A small-molecule ligand and the protein it binds are described below.
Small molecule (SMILES): CCc1c(C(=O)N[C@H]2c3cc(Cl)ccc3CC[C@@H]2O)[nH]c(C)c1C(C)=O

Binding-site contacts:
Ligand atom O1 contacts residue LEU39 of chain 1.A at 3.1 Å.
Ligand atom C12 contacts residue 71Y1 of chain 1.D at 3.3 Å.
Ligand atom C8 contacts residue PRO29 of chain 1.A at 3.4 Å (hydrophobic).
Ligand atom C1 contacts residue 71Y1 of chain 1.D at 3.7 Å.
Ligand atom C7 contacts residue ASN87 of chain 1.A at 3.6 Å.
Ligand atom C10 contacts residue 71Y1 of chain 1.D at 3.6 Å.
Ligand atom O1 contacts residue 71Y1 of chain 1.D at 2.8 Å (h-bond).
Ligand atom C14 contacts residue 71Y1 of chain 1.D at 3.9 Å.
Ligand atom C11 contacts residue 71Y1 of chain 1.D at 3.3 Å.
Ligand atom C16 contacts residue 71Y1 of chain 1.D at 3.8 Å.
Ligand atom O contacts residue ASN87 of chain 1.A at 2.9 Å (h-bond).
Ligand atom C contacts residue 71Y1 of chain 1.D at 3.7 Å.
Ligand atom C contacts residue VAL93 of chain 1.A at 3.7 Å (hydrophobic).
Ligand atom O2 contacts residue 71Y1 of chain 1.D at 2.5 Å (h-bond).
Ligand atom C18 contacts residue LEU39 of chain 1.A at 3.8 Å (hydrophobic).
Ligand atom O2 contacts residue PRO29 of chain 1.A at 3.2 Å.
Ligand atom C15 contacts residue 71Y1 of chain 1.D at 3.7 Å.
Ligand atom C9 contacts residue LEU39 of chain 1.A at 3.7 Å (hydrophobic).
Ligand atom C4 contacts residue VAL34 of chain 1.A at 3.5 Å (hydrophobic).
Ligand atom N contacts residue PRO29 of chain 1.A at 2.9 Å (h-bond).
Ligand atom C8 contacts residue VAL34 of chain 1.A at 3.6 Å (hydrophobic).
Ligand atom C8 contacts residue PHE30 of chain 1.A at 3.8 Å (hydrophobic).
Ligand atom O2 contacts residue LEU28 of chain 1.A at 3.9 Å.
Ligand atom C4 contacts residue PRO29 of chain 1.A at 3.6 Å (hydrophobic).
Ligand atom C6 contacts residue VAL34 of chain 1.A at 4.0 Å (hydrophobic).
Ligand atom N1 contacts residue PRO29 of chain 1.A at 3.6 Å.
Ligand atom C11 contacts residue PRO29 of chain 1.A at 3.5 Å (hydrophobic).
Ligand atom O contacts residue VAL93 of chain 1.A at 3.9 Å.
Ligand atom C7 contacts residue TYR86 of chain 1.A at 3.5 Å (hydrophobic).
Ligand atom C7 contacts residue ILE41 of chain 1.A at 3.6 Å (hydrophobic).
Ligand atom CL contacts residue PRO33 of chain 1.A at 3.4 Å.
Ligand atom CL contacts residue ASP35 of chain 1.A at 3.0 Å.
Ligand atom C6 contacts residue ASN87 of chain 1.A at 3.5 Å.
Ligand atom C contacts residue ASN87 of chain 1.A at 3.9 Å.
Ligand atom C2 contacts residue LEU39 of chain 1.A at 3.9 Å (hydrophobic).
Ligand atom C1 contacts residue LEU39 of chain 1.A at 3.6 Å (hydrophobic).
Ligand atom C3 contacts residue LEU39 of chain 1.A at 3.9 Å (hydrophobic).
Ligand atom C5 contacts residue VAL34 of chain 1.A at 3.8 Å (hydrophobic).
Ligand atom C7 contacts residue TYR44 of chain 1.A at 3.7 Å (hydrophobic).
Ligand atom C11 contacts residue LEU28 of chain 1.A at 3.6 Å (hydrophobic).

Sequence of chain 1.A:
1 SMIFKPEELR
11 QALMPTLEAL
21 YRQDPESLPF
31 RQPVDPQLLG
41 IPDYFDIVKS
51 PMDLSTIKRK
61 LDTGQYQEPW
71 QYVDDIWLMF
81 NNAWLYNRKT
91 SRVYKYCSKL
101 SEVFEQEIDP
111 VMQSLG